Sequence of chain 1.F:
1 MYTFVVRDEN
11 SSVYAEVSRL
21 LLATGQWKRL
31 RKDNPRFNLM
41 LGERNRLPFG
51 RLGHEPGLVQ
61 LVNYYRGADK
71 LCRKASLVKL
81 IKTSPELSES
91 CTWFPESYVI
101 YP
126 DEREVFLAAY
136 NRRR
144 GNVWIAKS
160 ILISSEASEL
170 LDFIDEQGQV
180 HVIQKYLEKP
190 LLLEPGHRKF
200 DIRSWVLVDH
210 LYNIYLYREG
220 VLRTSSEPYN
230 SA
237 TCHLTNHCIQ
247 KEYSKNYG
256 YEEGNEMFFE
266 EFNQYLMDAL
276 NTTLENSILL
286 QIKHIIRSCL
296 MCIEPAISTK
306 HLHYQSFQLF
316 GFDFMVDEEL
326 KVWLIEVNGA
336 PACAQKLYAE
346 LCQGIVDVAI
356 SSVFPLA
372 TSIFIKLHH

This protein binds this small molecule.
Small molecule (SMILES): Nc1ncnc2c1ncn2[C@@H]1O[C@H](CO[P](=O)(O)O[P](=O)(O)CP(=O)(O)O)[C@@H](O)[C@H]1O

Binding-site contacts:
Ligand atom N6 contacts residue GLN183 of chain 1.F at 3.3 Å (h-bond).
Ligand atom N3 contacts residue TYR185 of chain 1.F at 3.8 Å.
Ligand atom N1 contacts residue TYR185 of chain 1.F at 3.9 Å.
Ligand atom O2A contacts residue LYS150 of chain 1.F at 3.5 Å.
Ligand atom O3' contacts residue THR241 of chain 1.F at 2.6 Å (h-bond).
Ligand atom PG contacts residue MG1 of chain 1.U at 3.0 Å.
Ligand atom N7 contacts residue LYS150 of chain 1.F at 3.1 Å (salt-bridge).
Ligand atom C2 contacts residue LEU186 of chain 1.F at 3.8 Å (hydrophobic).
Ligand atom N1 contacts residue LEU186 of chain 1.F at 3.1 Å (h-bond).
Ligand atom O3G contacts residue MG1 of chain 1.U at 2.8 Å.
Ligand atom C8 contacts residue LYS150 of chain 1.F at 3.8 Å.
Ligand atom O3' contacts residue LEU240 of chain 1.F at 3.6 Å.
Ligand atom O1A contacts residue ILE330 of chain 1.F at 3.9 Å.
Ligand atom O3G contacts residue GLU331 of chain 1.F at 2.4 Å (salt-bridge).
Ligand atom O1A contacts residue MG1 of chain 1.U at 2.5 Å.
Ligand atom O2' contacts residue HIS239 of chain 1.F at 3.7 Å.
Ligand atom C3B contacts residue ASN242 of chain 1.F at 3.1 Å.
Ligand atom O2G contacts residue ASP318 of chain 1.F at 3.1 Å (salt-bridge).
Ligand atom C2 contacts residue LYS198 of chain 1.F at 3.6 Å.
Ligand atom O1G contacts residue ASN333 of chain 1.F at 3.9 Å.
Ligand atom C3' contacts residue THR241 of chain 1.F at 3.7 Å.
Ligand atom O2B contacts residue GLU331 of chain 1.F at 2.9 Å (salt-bridge).
Ligand atom PG contacts residue ASN333 of chain 1.F at 3.7 Å.
Ligand atom O2' contacts residue LYS198 of chain 1.F at 2.9 Å.
Ligand atom C3B contacts residue MG1 of chain 1.U at 3.5 Å.
Ligand atom O2B contacts residue MG1 of chain 1.U at 3.4 Å.
Ligand atom O2B contacts residue LYS74 of chain 1.F at 3.2 Å (salt-bridge).
Ligand atom O2G contacts residue ARG202 of chain 1.F at 3.2 Å (salt-bridge).
Ligand atom N6 contacts residue LYS184 of chain 1.F at 3.2 Å (salt-bridge).
Ligand atom O2G contacts residue ASN333 of chain 1.F at 3.2 Å (h-bond).
Ligand atom O3G contacts residue ASN333 of chain 1.F at 2.6 Å (h-bond).
Ligand atom O2G contacts residue ARG222 of chain 1.F at 3.3 Å (salt-bridge).
Ligand atom O1A contacts residue GLU331 of chain 1.F at 3.8 Å.
Ligand atom N7 contacts residue ILE148 of chain 1.F at 3.8 Å.
Ligand atom O2G contacts residue MG1 of chain 1.U at 2.4 Å.
Ligand atom PG contacts residue GLU331 of chain 1.F at 3.8 Å.
Ligand atom C2 contacts residue TYR185 of chain 1.F at 3.8 Å (hydrophobic).
Ligand atom O2A contacts residue LYS74 of chain 1.F at 3.7 Å.
Ligand atom N6 contacts residue TYR185 of chain 1.F at 3.9 Å.
Ligand atom N3 contacts residue LYS198 of chain 1.F at 3.6 Å.